Binding-site contacts:
Ligand atom O5 contacts residue SER514 of chain 1.A at 3.3 Å (h-bond).
Ligand atom C3 contacts residue ASN512 of chain 1.A at 3.8 Å.
Ligand atom N2 contacts residue ASN512 of chain 1.A at 2.8 Å (h-bond).
Ligand atom C8 contacts residue ASN512 of chain 1.A at 3.6 Å.
Ligand atom C2 contacts residue ASN512 of chain 1.A at 2.5 Å.
Ligand atom O7 contacts residue ASN512 of chain 1.A at 4.2 Å.
Ligand atom C5 contacts residue SER514 of chain 1.A at 3.4 Å.
Ligand atom C8 contacts residue SER514 of chain 1.A at 4.5 Å.
Ligand atom C1 contacts residue SER514 of chain 1.A at 3.6 Å.
Ligand atom C7 contacts residue ASN512 of chain 1.A at 3.4 Å.
Ligand atom C5 contacts residue ASN512 of chain 1.A at 3.7 Å.
Ligand atom C1 contacts residue ASN512 of chain 1.A at 1.5 Å.
Ligand atom O5 contacts residue GLU515 of chain 1.A at 4.4 Å.
Ligand atom O5 contacts residue ASN512 of chain 1.A at 2.5 Å (h-bond).
Ligand atom C4 contacts residue ASN512 of chain 1.A at 4.3 Å.
Ligand atom C6 contacts residue SER514 of chain 1.A at 4.0 Å.

This small molecule binds to this protein.
Small molecule (SMILES): CC(=O)N[C@@H]1[C@@H](O)[C@H](O)[C@@H](CO)O[C@H]1O

Sequence of chain 1.A:
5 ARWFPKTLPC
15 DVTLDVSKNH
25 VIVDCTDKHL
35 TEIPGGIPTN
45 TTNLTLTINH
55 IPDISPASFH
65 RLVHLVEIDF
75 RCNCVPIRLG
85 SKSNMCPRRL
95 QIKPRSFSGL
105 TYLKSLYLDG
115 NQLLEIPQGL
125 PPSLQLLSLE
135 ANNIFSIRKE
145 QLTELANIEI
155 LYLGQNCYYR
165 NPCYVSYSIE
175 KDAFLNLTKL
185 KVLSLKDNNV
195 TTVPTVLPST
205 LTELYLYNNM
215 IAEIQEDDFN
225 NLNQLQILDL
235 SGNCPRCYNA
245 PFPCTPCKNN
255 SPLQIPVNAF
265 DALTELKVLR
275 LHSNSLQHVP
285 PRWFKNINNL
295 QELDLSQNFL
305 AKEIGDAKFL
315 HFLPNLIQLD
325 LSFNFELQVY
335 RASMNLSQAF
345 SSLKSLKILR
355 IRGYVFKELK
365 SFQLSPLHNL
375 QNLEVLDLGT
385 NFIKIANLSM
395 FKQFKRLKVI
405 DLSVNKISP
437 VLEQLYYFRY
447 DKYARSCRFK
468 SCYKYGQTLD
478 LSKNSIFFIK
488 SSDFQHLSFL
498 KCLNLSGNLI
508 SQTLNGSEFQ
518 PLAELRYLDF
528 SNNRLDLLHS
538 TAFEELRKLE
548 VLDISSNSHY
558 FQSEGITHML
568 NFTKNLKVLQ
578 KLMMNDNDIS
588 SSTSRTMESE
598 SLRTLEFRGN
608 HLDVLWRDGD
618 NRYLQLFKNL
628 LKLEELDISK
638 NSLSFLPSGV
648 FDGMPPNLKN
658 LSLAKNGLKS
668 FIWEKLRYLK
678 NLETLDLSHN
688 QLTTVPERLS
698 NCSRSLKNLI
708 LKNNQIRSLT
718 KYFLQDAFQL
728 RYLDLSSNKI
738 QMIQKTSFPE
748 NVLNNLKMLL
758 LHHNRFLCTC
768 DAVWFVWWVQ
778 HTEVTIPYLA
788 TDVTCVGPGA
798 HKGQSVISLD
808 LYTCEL